Sequence of chain 1.B:
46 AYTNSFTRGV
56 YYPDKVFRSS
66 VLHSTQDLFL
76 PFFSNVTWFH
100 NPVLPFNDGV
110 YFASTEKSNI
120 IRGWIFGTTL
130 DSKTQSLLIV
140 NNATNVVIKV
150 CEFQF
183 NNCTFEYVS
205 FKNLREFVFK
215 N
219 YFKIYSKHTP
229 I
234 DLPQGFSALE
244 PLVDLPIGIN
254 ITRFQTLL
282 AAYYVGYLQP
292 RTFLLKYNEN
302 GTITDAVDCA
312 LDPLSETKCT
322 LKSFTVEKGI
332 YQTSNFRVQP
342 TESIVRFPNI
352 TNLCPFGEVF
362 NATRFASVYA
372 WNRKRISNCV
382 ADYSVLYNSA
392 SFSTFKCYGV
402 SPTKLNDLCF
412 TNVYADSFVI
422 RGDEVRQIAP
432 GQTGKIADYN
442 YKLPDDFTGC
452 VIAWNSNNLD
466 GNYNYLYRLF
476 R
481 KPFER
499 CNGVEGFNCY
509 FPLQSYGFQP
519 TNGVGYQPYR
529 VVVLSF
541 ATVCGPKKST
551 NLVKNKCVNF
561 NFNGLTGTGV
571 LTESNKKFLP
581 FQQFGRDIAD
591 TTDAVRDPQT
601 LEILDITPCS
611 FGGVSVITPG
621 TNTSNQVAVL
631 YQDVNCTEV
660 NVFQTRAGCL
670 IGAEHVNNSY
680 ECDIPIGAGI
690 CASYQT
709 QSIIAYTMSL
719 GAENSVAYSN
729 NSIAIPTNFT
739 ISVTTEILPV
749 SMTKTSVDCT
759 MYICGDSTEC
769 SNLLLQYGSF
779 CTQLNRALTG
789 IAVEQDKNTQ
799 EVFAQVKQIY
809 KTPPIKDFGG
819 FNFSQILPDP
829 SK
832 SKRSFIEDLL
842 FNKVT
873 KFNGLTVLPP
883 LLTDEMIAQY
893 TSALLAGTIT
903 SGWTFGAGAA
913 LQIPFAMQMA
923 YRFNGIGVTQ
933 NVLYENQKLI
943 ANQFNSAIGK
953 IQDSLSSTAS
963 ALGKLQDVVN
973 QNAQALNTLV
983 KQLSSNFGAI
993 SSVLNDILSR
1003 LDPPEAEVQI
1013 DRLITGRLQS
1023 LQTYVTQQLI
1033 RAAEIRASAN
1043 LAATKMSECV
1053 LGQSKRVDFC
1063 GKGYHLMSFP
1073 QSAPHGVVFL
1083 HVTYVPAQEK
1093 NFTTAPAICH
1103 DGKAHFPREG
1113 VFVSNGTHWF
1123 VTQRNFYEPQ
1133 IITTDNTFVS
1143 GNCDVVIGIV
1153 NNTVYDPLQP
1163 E

This protein binds this small molecule.
Small molecule (SMILES): CC(=O)N[C@@H]1[C@@H](O)[C@H](O)[C@@H](CO)O[C@H]1O

Binding-site contacts:
Ligand atom N2 contacts residue ASN728 of chain 1.B at 2.9 Å (h-bond).
Ligand atom O5 contacts residue ASN728 of chain 1.B at 2.4 Å (h-bond).
Ligand atom C1 contacts residue ASN728 of chain 1.B at 1.5 Å.
Ligand atom C4 contacts residue ASN728 of chain 1.B at 4.3 Å.
Ligand atom C8 contacts residue GLY1150 of chain 1.B at 3.6 Å.
Ligand atom O7 contacts residue ASN728 of chain 1.B at 3.8 Å.
Ligand atom C7 contacts residue ASN728 of chain 1.B at 3.5 Å.
Ligand atom C5 contacts residue ASN728 of chain 1.B at 3.8 Å.
Ligand atom C8 contacts residue ILE1149 of chain 1.B at 4.2 Å (hydrophobic).
Ligand atom C2 contacts residue ASN728 of chain 1.B at 2.5 Å.
Ligand atom C3 contacts residue ASN728 of chain 1.B at 3.8 Å.